Sequence of chain 1.A:
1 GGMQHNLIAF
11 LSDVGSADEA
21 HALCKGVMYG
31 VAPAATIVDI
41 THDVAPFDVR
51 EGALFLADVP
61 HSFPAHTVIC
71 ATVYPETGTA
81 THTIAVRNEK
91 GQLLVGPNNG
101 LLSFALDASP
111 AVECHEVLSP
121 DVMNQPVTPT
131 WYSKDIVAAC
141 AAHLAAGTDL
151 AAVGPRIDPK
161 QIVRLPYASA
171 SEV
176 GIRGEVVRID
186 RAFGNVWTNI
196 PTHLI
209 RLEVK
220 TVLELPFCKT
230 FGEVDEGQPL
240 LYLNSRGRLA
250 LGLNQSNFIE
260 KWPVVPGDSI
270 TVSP

A small-molecule ligand and the protein it binds are described below.
Small molecule (SMILES): CSCC[C@H](N)C(=O)O

Binding-site contacts:
Ligand atom CA contacts residue ASP185 of chain 1.A at 4.3 Å.
Ligand atom N contacts residue PHE230 of chain 1.A at 4.3 Å.
Ligand atom O contacts residue ASN243 of chain 1.A at 3.7 Å.
Ligand atom SD contacts residue 5CD1 of chain 2.B at 4.0 Å.
Ligand atom N contacts residue TYR241 of chain 1.A at 2.7 Å (h-bond).
Ligand atom SD contacts residue ASP185 of chain 1.A at 4.4 Å.
Ligand atom OXT contacts residue ASN243 of chain 1.A at 4.3 Å.
Ligand atom SD contacts residue TRP131 of chain 2.A at 4.4 Å.
Ligand atom CA contacts residue TRP192 of chain 1.A at 4.1 Å (hydrophobic).
Ligand atom CG contacts residue PHE230 of chain 1.A at 3.9 Å (hydrophobic).
Ligand atom CE contacts residue TRP131 of chain 2.A at 4.1 Å (hydrophobic).
Ligand atom OXT contacts residue TRP131 of chain 2.A at 4.2 Å.
Ligand atom N contacts residue ASP185 of chain 1.A at 4.4 Å.
Ligand atom CB contacts residue ASN190 of chain 1.A at 3.9 Å.
Ligand atom N contacts residue ASN243 of chain 1.A at 4.1 Å.
Ligand atom CB contacts residue PHE230 of chain 1.A at 4.2 Å (hydrophobic).
Ligand atom O contacts residue THR130 of chain 2.A at 2.4 Å (h-bond).
Ligand atom CG contacts residue ASN190 of chain 1.A at 4.3 Å.
Ligand atom O contacts residue TYR241 of chain 1.A at 4.0 Å.
Ligand atom O contacts residue SER244 of chain 1.A at 3.9 Å.
Ligand atom CE contacts residue ASP185 of chain 1.A at 3.9 Å.
Ligand atom N contacts residue TRP192 of chain 1.A at 3.1 Å (h-bond).
Ligand atom CB contacts residue TYR241 of chain 1.A at 4.4 Å (hydrophobic).
Ligand atom SD contacts residue THR130 of chain 2.A at 4.2 Å.
Ligand atom C contacts residue TRP192 of chain 1.A at 4.4 Å (hydrophobic).
Ligand atom CA contacts residue THR130 of chain 2.A at 4.3 Å.
Ligand atom C contacts residue THR130 of chain 2.A at 3.6 Å.
Ligand atom CB contacts residue TRP192 of chain 1.A at 4.1 Å (hydrophobic).
Ligand atom CG contacts residue 5CD1 of chain 2.B at 3.6 Å.
Ligand atom C contacts residue ASN243 of chain 1.A at 4.1 Å.
Ligand atom SD contacts residue PHE188 of chain 1.A at 4.4 Å.
Ligand atom N contacts residue ASN190 of chain 1.A at 4.3 Å.
Ligand atom CE contacts residue ALA20 of chain 2.A at 4.4 Å (hydrophobic).
Ligand atom CA contacts residue PHE230 of chain 1.A at 4.0 Å (hydrophobic).
Ligand atom OXT contacts residue TRP192 of chain 1.A at 3.6 Å.
Ligand atom CG contacts residue THR130 of chain 2.A at 4.0 Å.
Ligand atom CB contacts residue ASP185 of chain 1.A at 3.1 Å.
Ligand atom OXT contacts residue SER244 of chain 1.A at 3.8 Å.
Ligand atom CA contacts residue TYR241 of chain 1.A at 3.8 Å (hydrophobic).
Ligand atom CG contacts residue ASP185 of chain 1.A at 4.0 Å.

Sequence of chain 2.A:
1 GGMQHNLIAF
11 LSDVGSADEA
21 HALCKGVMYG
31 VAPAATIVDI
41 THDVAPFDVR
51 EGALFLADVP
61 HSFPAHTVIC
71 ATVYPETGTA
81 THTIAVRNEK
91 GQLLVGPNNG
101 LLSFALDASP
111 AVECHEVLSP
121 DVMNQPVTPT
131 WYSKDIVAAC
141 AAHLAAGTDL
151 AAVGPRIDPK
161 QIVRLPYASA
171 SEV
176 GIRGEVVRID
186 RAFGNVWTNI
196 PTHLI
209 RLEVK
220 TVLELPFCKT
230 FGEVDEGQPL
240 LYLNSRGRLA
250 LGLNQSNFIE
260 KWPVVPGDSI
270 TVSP